A small-molecule ligand and the protein it binds are described below.
Small molecule (SMILES): O=c1[nH]cnc2c1ncn2[C@@H]1O[C@H](COP(=O)(O)O)[C@@H](O)[C@H]1O

Sequence of chain 1.D:
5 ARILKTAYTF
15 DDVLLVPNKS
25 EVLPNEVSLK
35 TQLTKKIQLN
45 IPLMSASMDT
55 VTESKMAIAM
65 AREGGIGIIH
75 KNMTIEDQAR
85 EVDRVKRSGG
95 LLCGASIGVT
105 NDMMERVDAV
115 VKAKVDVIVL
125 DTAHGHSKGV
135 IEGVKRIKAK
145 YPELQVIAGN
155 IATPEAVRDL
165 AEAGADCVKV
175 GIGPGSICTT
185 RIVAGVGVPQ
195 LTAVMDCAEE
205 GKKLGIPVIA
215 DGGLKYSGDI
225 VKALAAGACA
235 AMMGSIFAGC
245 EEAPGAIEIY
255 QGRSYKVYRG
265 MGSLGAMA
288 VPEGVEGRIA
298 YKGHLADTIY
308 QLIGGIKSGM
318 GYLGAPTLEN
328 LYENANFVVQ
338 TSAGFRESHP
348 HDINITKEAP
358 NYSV

Binding-site contacts:
Ligand atom O2P contacts residue SER180 of chain 1.D at 2.9 Å (h-bond).
Ligand atom C5 contacts residue ILE181 of chain 1.D at 3.4 Å (hydrophobic).
Ligand atom C2 contacts residue 8LA1 of chain 1.R at 3.4 Å.
Ligand atom N7 contacts residue MET52 of chain 1.D at 3.7 Å.
Ligand atom O2' contacts residue ASN154 of chain 1.D at 3.5 Å (h-bond).
Ligand atom O6 contacts residue GLY266 of chain 1.D at 2.8 Å (h-bond).
Ligand atom O2' contacts residue ASP215 of chain 1.D at 2.6 Å (salt-bridge).
Ligand atom C3' contacts residue ASP215 of chain 1.D at 3.5 Å.
Ligand atom C5 contacts residue MET265 of chain 1.D at 3.6 Å (hydrophobic).
Ligand atom N7 contacts residue MET265 of chain 1.D at 2.9 Å (h-bond).
Ligand atom O1P contacts residue SER239 of chain 1.D at 3.5 Å (h-bond).
Ligand atom O2P contacts residue GLY179 of chain 1.D at 3.5 Å.
Ligand atom N3 contacts residue CYS182 of chain 1.D at 3.5 Å.
Ligand atom N7 contacts residue GLY264 of chain 1.D at 3.5 Å.
Ligand atom C8 contacts residue ILE181 of chain 1.D at 3.7 Å (hydrophobic).
Ligand atom O6 contacts residue MET265 of chain 1.D at 3.2 Å (h-bond).
Ligand atom O5' contacts residue GLY179 of chain 1.D at 3.5 Å.
Ligand atom O6 contacts residue GLY264 of chain 1.D at 3.1 Å.
Ligand atom O6 contacts residue GLU290 of chain 1.D at 3.7 Å.
Ligand atom O3P contacts residue SER239 of chain 1.D at 2.9 Å (h-bond).
Ligand atom O2P contacts residue GLY217 of chain 1.D at 3.0 Å (h-bond).
Ligand atom C4' contacts residue ASP215 of chain 1.D at 3.5 Å.
Ligand atom C5' contacts residue TYR262 of chain 1.D at 3.5 Å (hydrophobic).
Ligand atom O3' contacts residue ASP215 of chain 1.D at 2.5 Å (salt-bridge).
Ligand atom O5' contacts residue GLY216 of chain 1.D at 3.6 Å.
Ligand atom O3' contacts residue MET236 of chain 1.D at 3.6 Å.
Ligand atom C6 contacts residue GLY266 of chain 1.D at 3.5 Å.
Ligand atom O1P contacts residue MET237 of chain 1.D at 3.5 Å.
Ligand atom N1 contacts residue 8LA1 of chain 1.R at 3.5 Å.
Ligand atom C2 contacts residue GLU290 of chain 1.D at 3.5 Å.
Ligand atom C2 contacts residue CYS182 of chain 1.D at 3.1 Å (hydrophobic).
Ligand atom N1 contacts residue GLU290 of chain 1.D at 2.8 Å (salt-bridge).
Ligand atom C8 contacts residue MET52 of chain 1.D at 3.5 Å (hydrophobic).
Ligand atom O3P contacts residue SER180 of chain 1.D at 2.8 Å (h-bond).
Ligand atom N7 contacts residue ILE181 of chain 1.D at 3.4 Å.
Ligand atom O6 contacts residue GLY291 of chain 1.D at 3.4 Å.
Ligand atom O1P contacts residue GLY238 of chain 1.D at 2.8 Å (h-bond).
Ligand atom O3' contacts residue ALA50 of chain 1.D at 3.4 Å.
Ligand atom O3P contacts residue TYR262 of chain 1.D at 2.6 Å (h-bond).
Ligand atom C4 contacts residue ILE181 of chain 1.D at 3.6 Å (hydrophobic).